Sequence of chain 2.B:
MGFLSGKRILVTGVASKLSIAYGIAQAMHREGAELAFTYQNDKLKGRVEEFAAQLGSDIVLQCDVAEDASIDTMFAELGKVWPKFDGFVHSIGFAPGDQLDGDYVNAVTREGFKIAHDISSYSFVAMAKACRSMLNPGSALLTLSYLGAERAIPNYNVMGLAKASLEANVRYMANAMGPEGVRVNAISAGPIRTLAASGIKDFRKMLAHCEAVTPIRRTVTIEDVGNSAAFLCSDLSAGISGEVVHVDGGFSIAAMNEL

This protein binds this small molecule.
Small molecule (SMILES): Cc1c(CN(C)C(=O)/C=C/c2cnc3c(c2)CC[C@@H](N)C(=O)N3)oc2ccccc12

Binding-site contacts:
Ligand atom C18 contacts residue TYR160 of chain 2.B at 3.6 Å (hydrophobic).
Ligand atom O1 contacts residue NAD1 of chain 2.E at 2.6 Å (h-bond).
Ligand atom C20 contacts residue TYR160 of chain 2.B at 3.6 Å (hydrophobic).
Ligand atom C21 contacts residue TYR160 of chain 2.B at 3.7 Å (hydrophobic).
Ligand atom C1 contacts residue TYR160 of chain 2.B at 3.6 Å (hydrophobic).
Ligand atom C20 contacts residue PRO158 of chain 2.B at 3.7 Å (hydrophobic).
Ligand atom C6 contacts residue ALA99 of chain 2.B at 3.5 Å (hydrophobic).
Ligand atom C21 contacts residue ILE204 of chain 2.B at 3.8 Å (hydrophobic).
Ligand atom C17 contacts residue TYR150 of chain 2.B at 3.7 Å (hydrophobic).
Ligand atom O1 contacts residue TYR160 of chain 2.B at 2.7 Å (h-bond).
Ligand atom C22 contacts residue TYR160 of chain 2.B at 3.7 Å (hydrophobic).
Ligand atom O3 contacts residue TYR160 of chain 2.B at 3.8 Å.
Ligand atom C23 contacts residue TYR160 of chain 2.B at 3.4 Å (hydrophobic).
Ligand atom O2 contacts residue ALA99 of chain 2.B at 3.7 Å.
Ligand atom C9 contacts residue SER202 of chain 2.B at 3.7 Å.
Ligand atom C19 contacts residue MET210 of chain 2.B at 3.8 Å (hydrophobic).
Ligand atom N1 contacts residue PHE98 of chain 2.B at 3.5 Å.
Ligand atom N4 contacts residue NAD1 of chain 2.E at 3.7 Å.
Ligand atom C12 contacts residue ALA200 of chain 2.B at 3.3 Å (hydrophobic).
Ligand atom N1 contacts residue LEU104 of chain 2.B at 3.7 Å.
Ligand atom C7 contacts residue PHE98 of chain 2.B at 3.7 Å (hydrophobic).
Ligand atom N1 contacts residue ALA99 of chain 2.B at 3.0 Å (h-bond).
Ligand atom C13 contacts residue TYR160 of chain 2.B at 3.7 Å (hydrophobic).
Ligand atom C2 contacts residue ALA200 of chain 2.B at 3.6 Å (hydrophobic).
Ligand atom C7 contacts residue ALA99 of chain 2.B at 3.7 Å (hydrophobic).
Ligand atom C14 contacts residue NAD1 of chain 2.E at 3.5 Å.
Ligand atom C10 contacts residue SER202 of chain 2.B at 3.7 Å.
Ligand atom C5 contacts residue PHE98 of chain 2.B at 3.6 Å (hydrophobic).
Ligand atom C22 contacts residue ILE204 of chain 2.B at 3.7 Å (hydrophobic).
Ligand atom O2 contacts residue GLY101 of chain 2.B at 3.7 Å.
Ligand atom C13 contacts residue NAD1 of chain 2.E at 3.3 Å.
Ligand atom C1 contacts residue NAD1 of chain 2.E at 3.5 Å.
Ligand atom C11 contacts residue LEU104 of chain 2.B at 3.6 Å (hydrophobic).
Ligand atom C6 contacts residue LEU104 of chain 2.B at 3.5 Å (hydrophobic).
Ligand atom N2 contacts residue PHE98 of chain 2.B at 3.7 Å.
Ligand atom C21 contacts residue ASN159 of chain 2.B at 3.6 Å.
Ligand atom C5 contacts residue ALA99 of chain 2.B at 3.6 Å (hydrophobic).
Ligand atom O2 contacts residue PHE98 of chain 2.B at 3.4 Å.
Ligand atom N2 contacts residue ALA99 of chain 2.B at 2.8 Å (h-bond).
Ligand atom C13 contacts residue TYR150 of chain 2.B at 3.5 Å (hydrophobic).